Sequence of chain 1.A:
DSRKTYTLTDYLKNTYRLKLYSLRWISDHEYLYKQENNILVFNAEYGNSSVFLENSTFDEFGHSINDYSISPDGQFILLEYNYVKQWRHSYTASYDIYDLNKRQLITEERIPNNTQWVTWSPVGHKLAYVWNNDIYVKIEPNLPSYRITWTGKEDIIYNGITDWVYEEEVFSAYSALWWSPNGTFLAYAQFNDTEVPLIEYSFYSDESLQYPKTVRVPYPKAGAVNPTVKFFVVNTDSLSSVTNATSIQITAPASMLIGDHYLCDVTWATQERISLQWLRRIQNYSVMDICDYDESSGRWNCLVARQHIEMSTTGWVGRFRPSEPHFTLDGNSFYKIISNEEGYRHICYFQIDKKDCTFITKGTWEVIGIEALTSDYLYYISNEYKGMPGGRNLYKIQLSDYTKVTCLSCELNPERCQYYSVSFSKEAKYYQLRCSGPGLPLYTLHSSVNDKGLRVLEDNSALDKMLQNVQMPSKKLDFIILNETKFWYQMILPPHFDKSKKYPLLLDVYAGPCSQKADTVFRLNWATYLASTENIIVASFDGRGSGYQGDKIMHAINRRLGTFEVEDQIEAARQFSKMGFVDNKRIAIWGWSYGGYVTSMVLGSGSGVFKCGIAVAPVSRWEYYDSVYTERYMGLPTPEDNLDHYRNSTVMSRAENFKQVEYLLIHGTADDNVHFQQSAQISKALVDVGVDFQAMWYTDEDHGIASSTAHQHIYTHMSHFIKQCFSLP

This protein binds this small molecule.
Small molecule (SMILES): CC(=O)N[C@@H]1[C@@H](O)[C@H](O)[C@@H](CO)O[C@H]1O

Binding-site contacts:
Ligand atom C8 contacts residue GLU35 of chain 1.A at 3.9 Å.
Ligand atom C5 contacts residue ASN53 of chain 1.A at 3.7 Å.
Ligand atom C8 contacts residue ASN48 of chain 1.A at 4.3 Å.
Ligand atom C8 contacts residue ASN53 of chain 1.A at 4.1 Å.
Ligand atom N2 contacts residue ASN48 of chain 1.A at 4.0 Å.
Ligand atom C7 contacts residue SER54 of chain 1.A at 4.2 Å.
Ligand atom O7 contacts residue SER54 of chain 1.A at 3.3 Å (h-bond).
Ligand atom C4 contacts residue ASN53 of chain 1.A at 4.2 Å.
Ligand atom O7 contacts residue ASN53 of chain 1.A at 3.2 Å (h-bond).
Ligand atom C2 contacts residue ASN53 of chain 1.A at 2.5 Å.
Ligand atom C7 contacts residue ASN53 of chain 1.A at 3.3 Å.
Ligand atom C8 contacts residue SER55 of chain 1.A at 4.0 Å.
Ligand atom C8 contacts residue SER54 of chain 1.A at 4.1 Å.
Ligand atom C1 contacts residue ASN48 of chain 1.A at 4.3 Å.
Ligand atom O5 contacts residue ASN53 of chain 1.A at 2.3 Å (h-bond).
Ligand atom O7 contacts residue SER55 of chain 1.A at 3.1 Å (h-bond).
Ligand atom N2 contacts residue ASN53 of chain 1.A at 3.0 Å (h-bond).
Ligand atom C1 contacts residue ASN53 of chain 1.A at 1.4 Å.
Ligand atom C8 contacts residue VAL46 of chain 1.A at 3.9 Å (hydrophobic).
Ligand atom C3 contacts residue ASN53 of chain 1.A at 3.8 Å.
Ligand atom C7 contacts residue SER55 of chain 1.A at 3.9 Å.
Ligand atom O6 contacts residue TYR51 of chain 1.A at 4.2 Å.